This small molecule binds to this protein.
Small molecule (SMILES): CCCCCCCC(=O)OC[C@H](COP(=O)(O)O[C@@H]1[C@H](O)[C@H](O)[C@@H](OP(=O)(O)O)[C@H](OP(=O)(O)O)[C@H]1O)OC(=O)CCCCCCC

Sequence of chain 1.A:
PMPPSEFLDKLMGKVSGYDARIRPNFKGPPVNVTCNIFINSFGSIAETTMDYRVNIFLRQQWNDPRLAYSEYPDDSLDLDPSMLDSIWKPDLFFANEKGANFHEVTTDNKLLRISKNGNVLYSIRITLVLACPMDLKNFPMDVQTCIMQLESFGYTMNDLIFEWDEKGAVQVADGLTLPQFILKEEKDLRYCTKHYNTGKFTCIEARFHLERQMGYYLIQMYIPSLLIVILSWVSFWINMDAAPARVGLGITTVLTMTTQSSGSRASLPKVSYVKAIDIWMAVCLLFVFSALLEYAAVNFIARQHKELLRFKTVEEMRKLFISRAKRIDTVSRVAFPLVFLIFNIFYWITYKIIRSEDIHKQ

Binding-site contacts:
Ligand atom C4A contacts residue SER320 of chain 1.A at 4.0 Å.
Ligand atom C3A contacts residue LEU323 of chain 1.A at 4.0 Å (hydrophobic).
Ligand atom O1B contacts residue VAL413 of chain 1.A at 4.3 Å.
Ligand atom C7A contacts residue PHE319 of chain 1.A at 3.6 Å (hydrophobic).
Ligand atom C8A contacts residue PHE319 of chain 1.A at 3.9 Å (hydrophobic).
Ligand atom C8B contacts residue VAL421 of chain 1.A at 4.0 Å (hydrophobic).
Ligand atom C6A contacts residue SER320 of chain 1.A at 3.5 Å.
Ligand atom C5B contacts residue PHE418 of chain 1.A at 4.4 Å (hydrophobic).
Ligand atom C8A contacts residue SER320 of chain 1.A at 4.4 Å.
Ligand atom O1B contacts residue ILE410 of chain 1.A at 4.3 Å.
Ligand atom C2B contacts residue VAL413 of chain 1.A at 4.3 Å (hydrophobic).
Ligand atom C3A contacts residue GLU324 of chain 1.A at 4.4 Å.
Ligand atom C7A contacts residue SER320 of chain 1.A at 4.2 Å.
Ligand atom C2A contacts residue GLU324 of chain 1.A at 4.5 Å.
Ligand atom C6B contacts residue PHE418 of chain 1.A at 4.0 Å (hydrophobic).